Sequence of chain 1.H:
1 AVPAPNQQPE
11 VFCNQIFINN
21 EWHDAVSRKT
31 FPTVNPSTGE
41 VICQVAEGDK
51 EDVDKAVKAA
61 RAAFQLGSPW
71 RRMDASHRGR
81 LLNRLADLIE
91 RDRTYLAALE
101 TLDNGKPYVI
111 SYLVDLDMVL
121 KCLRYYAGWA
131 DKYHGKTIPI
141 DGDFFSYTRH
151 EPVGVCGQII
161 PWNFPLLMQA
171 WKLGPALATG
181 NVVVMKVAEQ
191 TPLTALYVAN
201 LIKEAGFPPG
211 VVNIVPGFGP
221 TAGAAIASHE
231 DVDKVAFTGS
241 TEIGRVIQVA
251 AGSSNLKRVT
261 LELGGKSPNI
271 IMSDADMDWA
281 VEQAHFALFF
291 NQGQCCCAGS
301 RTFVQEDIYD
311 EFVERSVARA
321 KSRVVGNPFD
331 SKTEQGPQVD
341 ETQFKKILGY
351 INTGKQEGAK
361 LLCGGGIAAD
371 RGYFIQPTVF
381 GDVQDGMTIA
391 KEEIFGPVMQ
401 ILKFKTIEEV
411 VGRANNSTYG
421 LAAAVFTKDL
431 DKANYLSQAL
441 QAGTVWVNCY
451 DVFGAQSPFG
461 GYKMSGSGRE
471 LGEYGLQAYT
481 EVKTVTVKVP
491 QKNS

Binding-site contacts:
Ligand atom C15 contacts residue PHE459 of chain 1.H at 3.0 Å (hydrophobic).
Ligand atom C1 contacts residue PHE164 of chain 1.H at 3.6 Å (hydrophobic).
Ligand atom O10 contacts residue CYS297 of chain 1.H at 2.7 Å (h-bond).
Ligand atom C18 contacts residue MET168 of chain 1.H at 3.2 Å (hydrophobic).
Ligand atom C5 contacts residue PHE453 of chain 1.H at 3.8 Å (hydrophobic).
Ligand atom C12 contacts residue MET168 of chain 1.H at 3.5 Å (hydrophobic).
Ligand atom C6 contacts residue PHE164 of chain 1.H at 3.4 Å (hydrophobic).
Ligand atom C16 contacts residue GLU262 of chain 1.H at 3.2 Å.
Ligand atom O11 contacts residue CYS296 of chain 1.H at 2.9 Å (h-bond).
Ligand atom C5 contacts residue LEU167 of chain 1.H at 3.9 Å (hydrophobic).
Ligand atom C14 contacts residue PHE459 of chain 1.H at 3.3 Å (hydrophobic).
Ligand atom C2 contacts residue ASP451 of chain 1.H at 3.5 Å.
Ligand atom C12 contacts residue TRP171 of chain 1.H at 3.6 Å (hydrophobic).
Ligand atom C13 contacts residue TRP171 of chain 1.H at 3.5 Å (hydrophobic).
Ligand atom C1 contacts residue PHE453 of chain 1.H at 3.5 Å (hydrophobic).
Ligand atom N7 contacts residue PHE164 of chain 1.H at 3.4 Å.
Ligand atom C14 contacts residue TRP171 of chain 1.H at 3.4 Å (hydrophobic).
Ligand atom C2 contacts residue PHE290 of chain 1.H at 3.6 Å (hydrophobic).
Ligand atom O11 contacts residue CYS297 of chain 1.H at 3.2 Å (h-bond).
Ligand atom C2 contacts residue PHE453 of chain 1.H at 3.3 Å (hydrophobic).
Ligand atom C8 contacts residue CYS296 of chain 1.H at 3.9 Å (hydrophobic).
Ligand atom C8 contacts residue CYS297 of chain 1.H at 3.6 Å (hydrophobic).
Ligand atom C8 contacts residue PHE164 of chain 1.H at 3.7 Å (hydrophobic).
Ligand atom O11 contacts residue CYS295 of chain 1.H at 3.8 Å.
Ligand atom C9 contacts residue CYS295 of chain 1.H at 3.5 Å (hydrophobic).
Ligand atom C12 contacts residue PHE164 of chain 1.H at 3.8 Å (hydrophobic).
Ligand atom C3 contacts residue PHE290 of chain 1.H at 3.4 Å (hydrophobic).
Ligand atom C4 contacts residue PHE453 of chain 1.H at 3.5 Å (hydrophobic).
Ligand atom C15 contacts residue GLU262 of chain 1.H at 3.8 Å.
Ligand atom O10 contacts residue ASP451 of chain 1.H at 3.4 Å (salt-bridge).
Ligand atom C18 contacts residue CYS296 of chain 1.H at 3.5 Å (hydrophobic).
Ligand atom C1 contacts residue CYS295 of chain 1.H at 3.8 Å (hydrophobic).
Ligand atom O10 contacts residue CYS295 of chain 1.H at 2.9 Å.
Ligand atom C17 contacts residue CYS296 of chain 1.H at 3.4 Å (hydrophobic).
Ligand atom C6 contacts residue PHE453 of chain 1.H at 3.8 Å (hydrophobic).
Ligand atom C5 contacts residue PHE164 of chain 1.H at 3.8 Å (hydrophobic).
Ligand atom C3 contacts residue PHE453 of chain 1.H at 3.3 Å (hydrophobic).
Ligand atom C9 contacts residue CYS297 of chain 1.H at 3.2 Å (hydrophobic).
Ligand atom C13 contacts residue MET168 of chain 1.H at 3.6 Å (hydrophobic).
Ligand atom C2 contacts residue PHE164 of chain 1.H at 3.9 Å (hydrophobic).

A small-molecule ligand and the protein it binds are described below.
Small molecule (SMILES): O=C1C(=O)N(Cc2ccccc2)c2ccccc21